Binding-site contacts:
Ligand atom C11 contacts residue PHE212 of chain 1.A at 3.7 Å (hydrophobic).
Ligand atom O1 contacts residue GLU49 of chain 1.A at 2.7 Å (salt-bridge).
Ligand atom O2 contacts residue SER235 of chain 1.A at 3.1 Å (h-bond).
Ligand atom C2 contacts residue ASP60 of chain 1.A at 4.0 Å.
Ligand atom N2 contacts residue TYR175 of chain 1.A at 3.7 Å.
Ligand atom C10 contacts residue TYR175 of chain 1.A at 3.4 Å (hydrophobic).
Ligand atom O3 contacts residue SER235 of chain 1.A at 3.3 Å (h-bond).
Ligand atom C7 contacts residue LEU100 of chain 1.A at 3.7 Å (hydrophobic).
Ligand atom N1 contacts residue ASP60 of chain 1.A at 2.3 Å (salt-bridge).
Ligand atom C5 contacts residue ALA129 of chain 1.A at 4.0 Å (hydrophobic).
Ligand atom C3 contacts residue LEU100 of chain 1.A at 3.6 Å (hydrophobic).
Ligand atom O2 contacts residue PHE212 of chain 1.A at 3.9 Å.
Ligand atom C5 contacts residue PHE212 of chain 1.A at 3.7 Å (hydrophobic).
Ligand atom O1 contacts residue ILE232 of chain 1.A at 3.9 Å.
Ligand atom C9 contacts residue GLU49 of chain 1.A at 3.5 Å.
Ligand atom C1 contacts residue PHE22 of chain 1.A at 3.9 Å (hydrophobic).
Ligand atom O1 contacts residue TYR175 of chain 1.A at 2.5 Å (h-bond).
Ligand atom O3 contacts residue ILE64 of chain 1.A at 3.2 Å.
Ligand atom C8 contacts residue ASP60 of chain 1.A at 3.3 Å.
Ligand atom C10 contacts residue GLU49 of chain 1.A at 3.4 Å.
Ligand atom C12 contacts residue SER235 of chain 1.A at 3.3 Å.
Ligand atom C2 contacts residue LEU100 of chain 1.A at 3.9 Å (hydrophobic).
Ligand atom C4 contacts residue PHE212 of chain 1.A at 3.5 Å (hydrophobic).
Ligand atom C6 contacts residue PHE212 of chain 1.A at 4.1 Å (hydrophobic).
Ligand atom C6 contacts residue ALA59 of chain 1.A at 3.8 Å (hydrophobic).
Ligand atom N2 contacts residue PHE212 of chain 1.A at 3.9 Å.
Ligand atom C1 contacts residue ILE64 of chain 1.A at 3.7 Å (hydrophobic).
Ligand atom C6 contacts residue ALA129 of chain 1.A at 4.0 Å (hydrophobic).
Ligand atom C3 contacts residue PHE212 of chain 1.A at 3.5 Å (hydrophobic).
Ligand atom C1 contacts residue ASP60 of chain 1.A at 2.9 Å.
Ligand atom C4 contacts residue LEU100 of chain 1.A at 3.8 Å (hydrophobic).
Ligand atom N1 contacts residue LEU100 of chain 1.A at 4.0 Å.
Ligand atom C12 contacts residue GLY234 of chain 1.A at 3.7 Å.
Ligand atom C9 contacts residue PHE22 of chain 1.A at 3.2 Å (hydrophobic).
Ligand atom C7 contacts residue PHE212 of chain 1.A at 4.0 Å (hydrophobic).
Ligand atom O2 contacts residue GLY234 of chain 1.A at 3.2 Å (h-bond).
Ligand atom C4 contacts residue ILE153 of chain 1.A at 3.8 Å (hydrophobic).
Ligand atom C11 contacts residue TYR175 of chain 1.A at 3.3 Å (hydrophobic).
Ligand atom C5 contacts residue ILE153 of chain 1.A at 4.1 Å (hydrophobic).
Ligand atom O3 contacts residue GLY234 of chain 1.A at 4.1 Å.

A small-molecule ligand and the protein it binds are described below.
Small molecule (SMILES): O=C(O)CNC(=O)Cc1c[nH]c2ccccc12

Sequence of chain 1.A:
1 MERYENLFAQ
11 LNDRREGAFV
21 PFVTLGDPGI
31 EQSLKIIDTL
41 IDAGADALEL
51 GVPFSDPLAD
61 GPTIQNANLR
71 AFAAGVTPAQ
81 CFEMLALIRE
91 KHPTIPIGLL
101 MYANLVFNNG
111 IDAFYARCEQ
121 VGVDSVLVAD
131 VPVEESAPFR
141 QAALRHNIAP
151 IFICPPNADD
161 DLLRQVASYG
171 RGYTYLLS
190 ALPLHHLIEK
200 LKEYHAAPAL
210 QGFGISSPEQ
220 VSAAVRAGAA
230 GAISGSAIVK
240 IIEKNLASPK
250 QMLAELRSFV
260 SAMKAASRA